Binding-site contacts:
Ligand atom OP1 contacts residue LYS68 of chain 1.C at 3.2 Å (salt-bridge).
Ligand atom OP2 contacts residue LYS8 of chain 1.F at 3.8 Å.
Ligand atom C1' contacts residue GLN61 of chain 1.C at 4.2 Å.
Ligand atom P contacts residue LEU56 of chain 1.C at 4.2 Å.
Ligand atom N3 contacts residue GLN61 of chain 1.C at 3.6 Å.
Ligand atom OP1 contacts residue LYS12 of chain 1.F at 3.9 Å.
Ligand atom OP1 contacts residue LYS8 of chain 1.F at 3.1 Å.
Ligand atom O2 contacts residue GLN61 of chain 1.C at 3.9 Å.
Ligand atom P contacts residue LYS8 of chain 1.F at 4.1 Å.
Ligand atom O2' contacts residue GLN61 of chain 1.C at 4.2 Å.
Ligand atom OP1 contacts residue LYS8 of chain 1.F at 4.0 Å.
Ligand atom OP1 contacts residue LEU56 of chain 1.C at 2.8 Å.
Ligand atom O2' contacts residue LEU64 of chain 1.C at 3.9 Å.
Ligand atom O2' contacts residue THR57 of chain 1.C at 3.2 Å.
Ligand atom C2 contacts residue GLN61 of chain 1.C at 3.9 Å.
Ligand atom P contacts residue LYS68 of chain 1.C at 4.5 Å.
Ligand atom OP1 contacts residue PHE76 of chain 1.C at 3.7 Å.
Ligand atom OP1 contacts residue LEU64 of chain 1.C at 4.4 Å.
Ligand atom O3' contacts residue LEU56 of chain 1.C at 4.2 Å.
Ligand atom O3' contacts residue LEU64 of chain 1.C at 4.1 Å.

Sequence of chain 1.C:
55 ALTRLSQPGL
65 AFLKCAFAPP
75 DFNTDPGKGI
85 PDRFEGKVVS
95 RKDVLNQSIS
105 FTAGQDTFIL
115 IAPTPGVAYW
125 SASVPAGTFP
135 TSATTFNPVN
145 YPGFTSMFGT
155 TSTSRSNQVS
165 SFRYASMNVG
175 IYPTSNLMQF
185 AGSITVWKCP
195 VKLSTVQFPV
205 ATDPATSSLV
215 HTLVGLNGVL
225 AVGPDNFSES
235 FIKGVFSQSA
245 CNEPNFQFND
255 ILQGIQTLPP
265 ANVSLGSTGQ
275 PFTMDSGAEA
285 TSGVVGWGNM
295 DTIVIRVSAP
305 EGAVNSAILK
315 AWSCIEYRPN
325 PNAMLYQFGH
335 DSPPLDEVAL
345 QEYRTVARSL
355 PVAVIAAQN

The small molecule below binds the protein below.
Small molecule (SMILES): Nc1ccn([C@@H]2O[C@H](CO[P](=O)(O)O[C@H]3[C@@H](O)[C@H](n4ccc(=O)[nH]c4=O)O[C@@H]3CO[P](=O)(O)O[C@H]3[C@@H](O)[C@H](n4cnc5c(N)ncnc54)O[C@@H]3CO)[C@@H](O[P](=O)(O)OC[C@H]3O[C@@H](n4ccc(=O)[nH]c4=O)[C@H](O)[C@@H]3O)[C@H]2O)c(=O)n1.O=c1ccn([C@@H]2O[C@H](CO[P](=O)(O)O[C@H]3[C@@H](O)[C@H](n4ccc(=O)[nH]c4=O)O[C@@H]3CO[P](=O)(O)O[C@H]3[C@@H](O)[C@H](n4ccc(=O)[nH]c4=O)O[C@@H]3CO)[C@@H](O)[C@H]2O)c(=O)[nH]1

Sequence of chain 1.F:
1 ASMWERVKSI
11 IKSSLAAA